Sequence of chain 2.Y:
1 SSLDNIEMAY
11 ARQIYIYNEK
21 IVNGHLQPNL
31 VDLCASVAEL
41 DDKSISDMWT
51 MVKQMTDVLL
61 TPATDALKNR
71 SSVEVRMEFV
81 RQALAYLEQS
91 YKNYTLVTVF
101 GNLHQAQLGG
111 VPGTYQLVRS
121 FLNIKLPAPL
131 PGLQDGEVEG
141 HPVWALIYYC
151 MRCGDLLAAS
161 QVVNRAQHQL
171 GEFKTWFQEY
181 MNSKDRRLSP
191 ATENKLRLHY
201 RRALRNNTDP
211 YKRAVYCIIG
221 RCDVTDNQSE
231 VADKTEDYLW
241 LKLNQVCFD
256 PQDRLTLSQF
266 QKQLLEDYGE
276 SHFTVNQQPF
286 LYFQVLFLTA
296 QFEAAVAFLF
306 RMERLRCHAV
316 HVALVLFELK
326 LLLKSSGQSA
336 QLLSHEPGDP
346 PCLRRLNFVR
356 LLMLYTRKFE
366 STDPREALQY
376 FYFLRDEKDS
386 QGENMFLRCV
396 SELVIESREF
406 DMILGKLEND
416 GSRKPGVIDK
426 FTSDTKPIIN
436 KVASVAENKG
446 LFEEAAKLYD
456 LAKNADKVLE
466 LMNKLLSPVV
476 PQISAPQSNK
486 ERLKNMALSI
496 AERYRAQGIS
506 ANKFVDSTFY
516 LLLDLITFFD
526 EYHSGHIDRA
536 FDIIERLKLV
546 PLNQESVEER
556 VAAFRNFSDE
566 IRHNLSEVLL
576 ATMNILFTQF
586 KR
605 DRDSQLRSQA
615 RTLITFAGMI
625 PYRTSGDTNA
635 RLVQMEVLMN

Binding-site contacts:
Ligand atom CG2 contacts residue GLU236 of chain 2.Y at 3.3 Å.
Ligand atom CG2 contacts residue ASN281 of chain 2.Y at 3.6 Å.
Ligand atom CG2 contacts residue PHE278 of chain 2.Y at 3.7 Å (hydrophobic).
Ligand atom CG contacts residue LYS234 of chain 2.Y at 3.3 Å.
Ligand atom CD contacts residue HIS277 of chain 2.Y at 3.9 Å.
Ligand atom O contacts residue LEU286 of chain 2.Y at 3.2 Å.
Ligand atom CD1 contacts residue TYR91 of chain 2.Y at 3.9 Å (hydrophobic).
Ligand atom N contacts residue ASN227 of chain 2.Y at 3.0 Å (h-bond).
Ligand atom CB contacts residue LEU286 of chain 2.Y at 3.9 Å (hydrophobic).
Ligand atom CD contacts residue TYR273 of chain 2.Y at 3.3 Å (hydrophobic).
Ligand atom C contacts residue TYR94 of chain 2.Y at 4.0 Å (hydrophobic).
Ligand atom CD1 contacts residue TYR94 of chain 2.Y at 3.5 Å (hydrophobic).
Ligand atom CG contacts residue TYR273 of chain 2.Y at 3.6 Å (hydrophobic).
Ligand atom C contacts residue ASN227 of chain 2.Y at 3.5 Å.
Ligand atom O contacts residue THR235 of chain 2.Y at 3.1 Å (h-bond).
Ligand atom O contacts residue ASN227 of chain 2.Y at 3.6 Å.
Ligand atom O contacts residue HIS277 of chain 2.Y at 3.4 Å.
Ligand atom C contacts residue LEU286 of chain 2.Y at 3.8 Å (hydrophobic).
Ligand atom CB contacts residue TYR238 of chain 2.Y at 3.6 Å (hydrophobic).
Ligand atom C contacts residue THR235 of chain 2.Y at 3.6 Å.
Ligand atom CG1 contacts residue VAL280 of chain 2.Y at 4.0 Å (hydrophobic).
Ligand atom O contacts residue LYS234 of chain 2.Y at 3.6 Å.
Ligand atom N contacts residue TYR273 of chain 2.Y at 3.9 Å.
Ligand atom CA contacts residue THR235 of chain 2.Y at 3.6 Å.
Ligand atom CG2 contacts residue LEU286 of chain 2.Y at 3.7 Å (hydrophobic).
Ligand atom O contacts residue ASN281 of chain 2.Y at 2.6 Å (h-bond).
Ligand atom CA contacts residue ASN227 of chain 2.Y at 3.7 Å.
Ligand atom C contacts residue THR235 of chain 2.Y at 3.6 Å.
Ligand atom CG1 contacts residue TYR94 of chain 2.Y at 3.8 Å (hydrophobic).
Ligand atom CB contacts residue ASP233 of chain 2.Y at 3.0 Å.
Ligand atom C contacts residue THR235 of chain 2.Y at 3.6 Å.
Ligand atom O contacts residue TYR94 of chain 2.Y at 2.9 Å.
Ligand atom O contacts residue THR235 of chain 2.Y at 3.0 Å (h-bond).
Ligand atom C contacts residue ASN281 of chain 2.Y at 3.8 Å.
Ligand atom CG2 contacts residue HIS277 of chain 2.Y at 3.3 Å.
Ligand atom CG contacts residue ASP233 of chain 2.Y at 3.0 Å.
Ligand atom N contacts residue THR235 of chain 2.Y at 3.9 Å.
Ligand atom CG contacts residue HIS277 of chain 2.Y at 3.8 Å.
Ligand atom N contacts residue THR235 of chain 2.Y at 3.5 Å (h-bond).
Ligand atom CB contacts residue HIS277 of chain 2.Y at 3.7 Å.

The small molecule below binds the protein below.
Small molecule (SMILES): CC[C@H](C)[C@H](NC(=O)[C@H](CO)NC(=O)[C@H](CCCN=C(N)N)NC(=O)[C@@H](NC(=O)[C@@H]1CCCN1C(=O)[C@@H]1CCCN1C(=O)[C@H](C)N)C(C)C)C(=O)N[C@H](C=O)Cc1ccc(O)cc1